The small molecule below binds the protein below.
Small molecule (SMILES): CC(=O)N[C@@H]1[C@@H](O)[C@H](O)[C@@H](CO)O[C@H]1O

Sequence of chain 1.B:
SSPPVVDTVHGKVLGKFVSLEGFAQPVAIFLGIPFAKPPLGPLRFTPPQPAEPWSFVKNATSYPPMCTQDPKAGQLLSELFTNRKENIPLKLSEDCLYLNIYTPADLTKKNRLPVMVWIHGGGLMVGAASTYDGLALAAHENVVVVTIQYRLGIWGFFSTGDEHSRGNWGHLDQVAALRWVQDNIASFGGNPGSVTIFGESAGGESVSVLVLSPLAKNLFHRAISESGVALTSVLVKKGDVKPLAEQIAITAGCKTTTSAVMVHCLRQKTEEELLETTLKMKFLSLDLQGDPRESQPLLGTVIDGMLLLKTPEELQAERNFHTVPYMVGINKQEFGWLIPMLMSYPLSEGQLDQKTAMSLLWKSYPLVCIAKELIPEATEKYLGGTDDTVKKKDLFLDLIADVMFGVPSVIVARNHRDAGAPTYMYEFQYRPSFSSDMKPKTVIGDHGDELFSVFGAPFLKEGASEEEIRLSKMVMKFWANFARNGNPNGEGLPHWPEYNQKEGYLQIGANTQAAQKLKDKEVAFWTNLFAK

Binding-site contacts:
Ligand atom C6 contacts residue SER64 of chain 1.B at 3.7 Å.
Ligand atom C2 contacts residue ASN61 of chain 1.B at 3.7 Å.
Ligand atom N2 contacts residue ASN61 of chain 1.B at 3.6 Å.
Ligand atom C5 contacts residue ASN61 of chain 1.B at 3.7 Å.
Ligand atom C1 contacts residue ASN61 of chain 1.B at 2.5 Å.
Ligand atom C8 contacts residue LEU16 of chain 1.B at 4.1 Å (hydrophobic).
Ligand atom C6 contacts residue ASN61 of chain 1.B at 4.3 Å.
Ligand atom C8 contacts residue ASN61 of chain 1.B at 2.9 Å.
Ligand atom C7 contacts residue ASN61 of chain 1.B at 3.5 Å.
Ligand atom C1 contacts residue THR63 of chain 1.B at 3.7 Å.
Ligand atom C4 contacts residue THR63 of chain 1.B at 4.4 Å.
Ligand atom O6 contacts residue SER64 of chain 1.B at 4.1 Å.
Ligand atom O5 contacts residue THR63 of chain 1.B at 3.5 Å (h-bond).
Ligand atom C6 contacts residue THR63 of chain 1.B at 3.6 Å.
Ligand atom C5 contacts residue THR63 of chain 1.B at 3.1 Å.
Ligand atom O5 contacts residue ASN61 of chain 1.B at 3.0 Å (h-bond).
Ligand atom O7 contacts residue ASN61 of chain 1.B at 4.5 Å.